Sequence of chain 1.O:
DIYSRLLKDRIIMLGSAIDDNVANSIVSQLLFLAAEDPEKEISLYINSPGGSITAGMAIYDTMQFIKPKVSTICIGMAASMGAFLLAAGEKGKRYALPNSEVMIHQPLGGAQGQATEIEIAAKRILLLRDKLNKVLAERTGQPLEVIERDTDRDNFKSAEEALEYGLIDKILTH

Binding-site contacts:
Ligand atom CD1 contacts residue PHE82 of chain 1.O at 3.7 Å (hydrophobic).
Ligand atom N contacts residue TYR62 of chain 1.P at 2.9 Å (h-bond).
Ligand atom CE contacts residue ILE28 of chain 1.P at 3.7 Å (hydrophobic).
Ligand atom CZ contacts residue THR79 of chain 1.O at 3.3 Å.
Ligand atom CD contacts residue LYS84 of chain 1.O at 3.7 Å.
Ligand atom O contacts residue TYR62 of chain 1.P at 2.4 Å (h-bond).
Ligand atom C8 contacts residue TYR62 of chain 1.P at 3.6 Å (hydrophobic).
Ligand atom CE1 contacts residue LEU114 of chain 1.P at 3.7 Å (hydrophobic).
Ligand atom CD contacts residue TYR62 of chain 1.P at 3.6 Å (hydrophobic).
Ligand atom CD contacts residue ILE28 of chain 1.P at 3.5 Å (hydrophobic).
Ligand atom O2 contacts residue LEU48 of chain 1.O at 2.9 Å.
Ligand atom CE contacts residue ASP26 of chain 1.P at 3.0 Å.
Ligand atom C4 contacts residue ARG22 of chain 1.P at 3.5 Å.
Ligand atom N contacts residue PHE82 of chain 1.O at 3.7 Å.
Ligand atom CD contacts residue TYR112 of chain 1.P at 3.7 Å (hydrophobic).
Ligand atom CA contacts residue TYR62 of chain 1.P at 3.7 Å (hydrophobic).
Ligand atom F1 contacts residue LEU114 of chain 1.P at 3.7 Å.
Ligand atom C2 contacts residue LEU23 of chain 1.P at 3.3 Å (hydrophobic).
Ligand atom CE contacts residue LEU189 of chain 1.P at 3.5 Å (hydrophobic).
Ligand atom CD2 contacts residue TYR62 of chain 1.P at 3.6 Å (hydrophobic).
Ligand atom O contacts residue SER60 of chain 1.P at 3.5 Å (h-bond).
Ligand atom C4 contacts residue ASP26 of chain 1.P at 3.3 Å.
Ligand atom C contacts residue PHE82 of chain 1.O at 3.6 Å (hydrophobic).
Ligand atom CA contacts residue PHE82 of chain 1.O at 3.7 Å (hydrophobic).
Ligand atom F1 contacts residue ASP78 of chain 1.O at 3.8 Å.
Ligand atom O contacts residue PHE82 of chain 1.O at 3.7 Å.
Ligand atom C contacts residue SER60 of chain 1.P at 3.5 Å.
Ligand atom O contacts residue TYR112 of chain 1.P at 3.7 Å.
Ligand atom O contacts residue PHE82 of chain 1.O at 3.7 Å.
Ligand atom CB contacts residue TYR62 of chain 1.P at 3.5 Å (hydrophobic).
Ligand atom C7 contacts residue ILE28 of chain 1.P at 3.5 Å (hydrophobic).
Ligand atom F1 contacts residue PHE82 of chain 1.O at 3.2 Å.
Ligand atom F2 contacts residue ILE92 of chain 1.P at 3.2 Å.
Ligand atom C9 contacts residue TYR62 of chain 1.P at 3.6 Å (hydrophobic).
Ligand atom CE1 contacts residue THR79 of chain 1.O at 3.7 Å.
Ligand atom CB contacts residue ILE90 of chain 1.P at 3.6 Å (hydrophobic).
Ligand atom C9 contacts residue LEU48 of chain 1.O at 3.8 Å (hydrophobic).
Ligand atom C contacts residue TYR62 of chain 1.P at 3.5 Å (hydrophobic).
Ligand atom F1 contacts residue THR79 of chain 1.O at 3.1 Å.
Ligand atom CZ contacts residue LEU114 of chain 1.P at 3.4 Å (hydrophobic).

Sequence of chain 1.P:
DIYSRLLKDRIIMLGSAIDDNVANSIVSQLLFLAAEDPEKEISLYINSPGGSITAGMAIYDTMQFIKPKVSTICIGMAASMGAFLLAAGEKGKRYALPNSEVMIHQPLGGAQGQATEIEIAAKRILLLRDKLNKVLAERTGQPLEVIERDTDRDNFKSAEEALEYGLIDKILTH

This small molecule binds to this protein.
Small molecule (SMILES): C[C@@H]1C[C@H]2C(=O)OC[C@H](NC(=O)[C@H](Cc3cc(F)cc(F)c3)NC(=O)CCC3CCCCC3)C(=O)N3CCC[C@H]3C(=O)N3CC=CC[C@H]3C(=O)N[C@@H](C)C(=O)N2C1